Sequence of chain 1.C:
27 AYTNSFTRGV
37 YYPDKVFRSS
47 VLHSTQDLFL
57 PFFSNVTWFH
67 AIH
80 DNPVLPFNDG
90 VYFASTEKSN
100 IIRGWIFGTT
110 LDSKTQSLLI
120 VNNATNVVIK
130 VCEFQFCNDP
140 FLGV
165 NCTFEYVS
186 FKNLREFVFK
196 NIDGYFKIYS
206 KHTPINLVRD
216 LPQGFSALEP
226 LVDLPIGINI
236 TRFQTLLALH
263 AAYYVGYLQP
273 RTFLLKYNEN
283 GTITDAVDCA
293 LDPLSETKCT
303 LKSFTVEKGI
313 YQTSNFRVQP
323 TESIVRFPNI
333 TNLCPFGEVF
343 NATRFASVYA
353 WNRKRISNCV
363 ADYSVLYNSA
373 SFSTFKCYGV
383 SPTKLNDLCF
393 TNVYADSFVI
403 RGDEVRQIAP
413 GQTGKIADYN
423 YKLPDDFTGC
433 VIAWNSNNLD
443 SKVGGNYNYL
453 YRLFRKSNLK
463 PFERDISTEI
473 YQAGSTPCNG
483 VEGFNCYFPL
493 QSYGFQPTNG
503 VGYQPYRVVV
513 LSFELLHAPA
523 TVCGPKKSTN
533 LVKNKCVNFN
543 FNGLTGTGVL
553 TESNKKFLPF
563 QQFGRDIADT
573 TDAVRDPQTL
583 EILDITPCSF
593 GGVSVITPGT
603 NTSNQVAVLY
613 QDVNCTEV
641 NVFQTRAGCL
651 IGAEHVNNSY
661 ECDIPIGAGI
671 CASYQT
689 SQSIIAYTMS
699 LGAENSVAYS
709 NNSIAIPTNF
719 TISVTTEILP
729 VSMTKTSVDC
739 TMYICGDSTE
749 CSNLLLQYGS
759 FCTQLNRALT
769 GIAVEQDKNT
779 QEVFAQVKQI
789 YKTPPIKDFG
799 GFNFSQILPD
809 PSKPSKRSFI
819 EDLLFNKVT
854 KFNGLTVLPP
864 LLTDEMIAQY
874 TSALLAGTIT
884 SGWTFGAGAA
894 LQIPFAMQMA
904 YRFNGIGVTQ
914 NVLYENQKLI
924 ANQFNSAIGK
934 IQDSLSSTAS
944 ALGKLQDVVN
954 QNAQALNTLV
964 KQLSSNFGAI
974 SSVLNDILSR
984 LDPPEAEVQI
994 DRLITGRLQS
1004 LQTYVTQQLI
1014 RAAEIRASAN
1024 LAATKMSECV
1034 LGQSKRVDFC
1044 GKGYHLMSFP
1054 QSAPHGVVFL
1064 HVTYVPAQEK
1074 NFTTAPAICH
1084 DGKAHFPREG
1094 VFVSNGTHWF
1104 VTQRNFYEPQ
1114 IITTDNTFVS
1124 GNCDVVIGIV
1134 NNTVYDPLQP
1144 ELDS

This protein binds this small molecule.
Small molecule (SMILES): CC(=O)N[C@@H]1[C@@H](O)[C@H](O)[C@@H](CO)O[C@H]1O

Sequence of chain 1.B:
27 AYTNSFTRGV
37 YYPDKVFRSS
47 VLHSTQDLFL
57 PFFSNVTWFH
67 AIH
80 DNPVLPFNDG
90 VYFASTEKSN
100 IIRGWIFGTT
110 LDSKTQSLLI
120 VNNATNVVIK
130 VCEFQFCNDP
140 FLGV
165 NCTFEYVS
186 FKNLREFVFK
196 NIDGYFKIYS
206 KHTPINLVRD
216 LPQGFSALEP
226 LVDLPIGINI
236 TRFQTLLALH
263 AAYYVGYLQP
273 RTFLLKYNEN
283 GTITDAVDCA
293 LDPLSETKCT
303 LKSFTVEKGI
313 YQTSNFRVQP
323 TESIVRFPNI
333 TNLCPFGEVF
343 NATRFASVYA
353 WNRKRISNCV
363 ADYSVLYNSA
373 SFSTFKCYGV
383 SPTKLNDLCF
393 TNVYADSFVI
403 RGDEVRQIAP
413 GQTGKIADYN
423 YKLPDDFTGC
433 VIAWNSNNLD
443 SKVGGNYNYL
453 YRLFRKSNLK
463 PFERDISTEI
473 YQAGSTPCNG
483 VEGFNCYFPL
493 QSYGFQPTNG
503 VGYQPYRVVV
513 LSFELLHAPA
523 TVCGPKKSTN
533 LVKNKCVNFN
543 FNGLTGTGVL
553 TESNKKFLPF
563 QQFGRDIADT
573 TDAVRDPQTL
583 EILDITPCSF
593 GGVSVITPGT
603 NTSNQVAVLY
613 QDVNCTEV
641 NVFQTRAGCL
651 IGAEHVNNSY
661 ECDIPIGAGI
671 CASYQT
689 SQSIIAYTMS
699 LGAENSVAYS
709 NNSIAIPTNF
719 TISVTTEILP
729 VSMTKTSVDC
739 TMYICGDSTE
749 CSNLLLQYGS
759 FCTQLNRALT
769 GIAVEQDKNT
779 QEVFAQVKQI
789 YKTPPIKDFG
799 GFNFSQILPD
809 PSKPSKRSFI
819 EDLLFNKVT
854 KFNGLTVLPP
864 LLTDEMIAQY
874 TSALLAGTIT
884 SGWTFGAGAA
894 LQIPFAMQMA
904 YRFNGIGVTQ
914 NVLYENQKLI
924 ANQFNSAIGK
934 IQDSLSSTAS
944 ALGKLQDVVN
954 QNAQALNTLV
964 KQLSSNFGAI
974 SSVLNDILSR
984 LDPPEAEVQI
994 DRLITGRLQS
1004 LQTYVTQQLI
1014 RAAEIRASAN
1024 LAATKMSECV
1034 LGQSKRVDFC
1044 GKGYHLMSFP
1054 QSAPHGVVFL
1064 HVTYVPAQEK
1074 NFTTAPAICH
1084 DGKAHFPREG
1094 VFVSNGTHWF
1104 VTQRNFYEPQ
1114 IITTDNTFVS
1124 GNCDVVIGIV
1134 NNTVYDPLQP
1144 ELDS

Binding-site contacts:
Ligand atom O5 contacts residue ASP796 of chain 1.C at 4.4 Å.
Ligand atom C8 contacts residue ASN709 of chain 1.B at 4.3 Å.
Ligand atom C1 contacts residue ASN709 of chain 1.B at 1.4 Å.
Ligand atom C4 contacts residue ASN709 of chain 1.B at 4.2 Å.
Ligand atom C5 contacts residue ASN709 of chain 1.B at 3.7 Å.
Ligand atom C2 contacts residue ASN709 of chain 1.B at 2.5 Å.
Ligand atom C7 contacts residue ASN709 of chain 1.B at 3.1 Å.
Ligand atom C3 contacts residue ASN709 of chain 1.B at 3.8 Å.
Ligand atom O5 contacts residue ASN709 of chain 1.B at 2.4 Å (h-bond).
Ligand atom N2 contacts residue ASN709 of chain 1.B at 2.9 Å (h-bond).
Ligand atom C8 contacts residue GLY1131 of chain 1.B at 4.4 Å.
Ligand atom O7 contacts residue ASN709 of chain 1.B at 3.0 Å (h-bond).
Ligand atom C8 contacts residue ILE1130 of chain 1.B at 4.5 Å (hydrophobic).